This protein binds this small molecule.
Small molecule (SMILES): O=C(NCc1ccc2c(c1)OCO2)c1c(Cl)cccc1Cl

Sequence of chain 1.E:
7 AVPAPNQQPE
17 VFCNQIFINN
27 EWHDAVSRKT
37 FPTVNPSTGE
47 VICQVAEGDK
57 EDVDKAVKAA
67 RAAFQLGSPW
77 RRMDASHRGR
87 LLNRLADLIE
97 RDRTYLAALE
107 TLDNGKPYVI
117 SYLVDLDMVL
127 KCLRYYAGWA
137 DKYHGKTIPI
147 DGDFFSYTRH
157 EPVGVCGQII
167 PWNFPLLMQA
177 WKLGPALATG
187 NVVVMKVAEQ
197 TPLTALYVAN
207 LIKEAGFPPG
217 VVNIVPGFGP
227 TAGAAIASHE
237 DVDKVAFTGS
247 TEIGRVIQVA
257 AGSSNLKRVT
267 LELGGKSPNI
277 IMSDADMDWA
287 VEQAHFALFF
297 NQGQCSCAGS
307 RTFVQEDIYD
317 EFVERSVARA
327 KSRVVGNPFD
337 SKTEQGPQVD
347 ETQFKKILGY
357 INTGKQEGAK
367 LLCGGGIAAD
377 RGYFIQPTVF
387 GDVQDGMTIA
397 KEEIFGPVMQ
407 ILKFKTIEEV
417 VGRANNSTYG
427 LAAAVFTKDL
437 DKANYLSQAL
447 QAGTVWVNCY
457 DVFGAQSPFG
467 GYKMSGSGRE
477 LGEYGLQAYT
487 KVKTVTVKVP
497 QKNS

Sequence of chain 1.F:
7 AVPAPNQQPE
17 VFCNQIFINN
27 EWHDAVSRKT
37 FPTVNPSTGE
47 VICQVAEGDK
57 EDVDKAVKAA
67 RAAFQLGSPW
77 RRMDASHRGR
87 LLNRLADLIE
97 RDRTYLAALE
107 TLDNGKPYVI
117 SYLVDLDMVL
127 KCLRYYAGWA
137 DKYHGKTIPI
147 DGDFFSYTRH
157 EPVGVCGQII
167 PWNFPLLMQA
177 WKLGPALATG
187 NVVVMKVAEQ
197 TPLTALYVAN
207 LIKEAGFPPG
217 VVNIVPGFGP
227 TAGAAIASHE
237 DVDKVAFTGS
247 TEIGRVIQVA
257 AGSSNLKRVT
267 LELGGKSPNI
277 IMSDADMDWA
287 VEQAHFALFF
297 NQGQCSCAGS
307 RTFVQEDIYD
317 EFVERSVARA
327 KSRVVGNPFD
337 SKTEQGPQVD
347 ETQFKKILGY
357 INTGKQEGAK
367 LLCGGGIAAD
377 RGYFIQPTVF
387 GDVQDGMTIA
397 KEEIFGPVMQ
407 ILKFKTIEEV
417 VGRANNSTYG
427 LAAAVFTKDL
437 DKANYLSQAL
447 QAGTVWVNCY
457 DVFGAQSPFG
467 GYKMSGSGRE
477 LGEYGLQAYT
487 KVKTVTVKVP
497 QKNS

Binding-site contacts:
Ligand atom C6 contacts residue ASP457 of chain 1.F at 3.7 Å.
Ligand atom C12 contacts residue PHE296 of chain 1.F at 3.3 Å (hydrophobic).
Ligand atom C5 contacts residue PHE459 of chain 1.F at 3.7 Å (hydrophobic).
Ligand atom C20 contacts residue PHE170 of chain 1.F at 4.0 Å (hydrophobic).
Ligand atom C13 contacts residue PHE296 of chain 1.F at 3.3 Å (hydrophobic).
Ligand atom C4 contacts residue VAL458 of chain 1.F at 4.0 Å (hydrophobic).
Ligand atom O21 contacts residue EDO1 of chain 1.NA at 3.2 Å.
Ligand atom CL11 contacts residue PHE459 of chain 1.F at 3.7 Å.
Ligand atom C1 contacts residue ASP457 of chain 1.F at 3.5 Å.
Ligand atom O21 contacts residue PHE459 of chain 1.F at 3.5 Å.
Ligand atom C15 contacts residue PHE170 of chain 1.F at 3.9 Å (hydrophobic).
Ligand atom C16 contacts residue PHE170 of chain 1.F at 3.6 Å (hydrophobic).
Ligand atom C15 contacts residue PHE296 of chain 1.F at 3.9 Å (hydrophobic).
Ligand atom O9 contacts residue VAL120 of chain 1.F at 3.9 Å.
Ligand atom C12 contacts residue PHE292 of chain 1.F at 3.7 Å (hydrophobic).
Ligand atom C14 contacts residue PHE296 of chain 1.F at 3.2 Å (hydrophobic).
Ligand atom C7 contacts residue ASP457 of chain 1.F at 3.6 Å.
Ligand atom N8 contacts residue PHE292 of chain 1.F at 3.8 Å.
Ligand atom CL11 contacts residue MET124 of chain 1.F at 3.3 Å.
Ligand atom C3 contacts residue VAL458 of chain 1.F at 3.9 Å (hydrophobic).
Ligand atom N8 contacts residue ASP457 of chain 1.F at 2.8 Å (salt-bridge).
Ligand atom C12 contacts residue ASP457 of chain 1.F at 3.8 Å.
Ligand atom C18 contacts residue MET124 of chain 1.F at 4.0 Å (hydrophobic).
Ligand atom O19 contacts residue LEU173 of chain 1.F at 3.6 Å.
Ligand atom C15 contacts residue PHE459 of chain 1.F at 3.6 Å (hydrophobic).
Ligand atom O19 contacts residue PHE459 of chain 1.F at 3.8 Å.
Ligand atom C13 contacts residue ASP457 of chain 1.F at 3.9 Å.
Ligand atom C15 contacts residue ASP457 of chain 1.F at 3.6 Å.
Ligand atom C20 contacts residue PHE459 of chain 1.F at 4.0 Å (hydrophobic).
Ligand atom O19 contacts residue MET124 of chain 1.F at 4.0 Å.
Ligand atom O21 contacts residue PHE170 of chain 1.F at 3.7 Å.
Ligand atom C17 contacts residue PHE459 of chain 1.F at 3.5 Å (hydrophobic).
Ligand atom C7 contacts residue PHE292 of chain 1.F at 4.0 Å (hydrophobic).
Ligand atom C20 contacts residue EDO1 of chain 1.NA at 3.9 Å.
Ligand atom CL10 contacts residue PHE292 of chain 1.F at 3.5 Å.
Ligand atom C18 contacts residue PHE459 of chain 1.F at 3.8 Å (hydrophobic).
Ligand atom C16 contacts residue PHE459 of chain 1.F at 3.3 Å (hydrophobic).
Ligand atom C14 contacts residue ASP457 of chain 1.F at 3.1 Å.
Ligand atom C15 contacts residue CYS301 of chain 1.F at 3.7 Å (hydrophobic).
Ligand atom C20 contacts residue TRP177 of chain 1.F at 3.9 Å (hydrophobic).